The protein below binds the small molecule below.
Small molecule (SMILES): CC(=O)N[C@@H]1[C@@H](O)[C@H](O)[C@@H](CO)O[C@H]1O

Binding-site contacts:
Ligand atom C4 contacts residue ASN194 of chain 1.A at 4.2 Å.
Ligand atom C7 contacts residue ASN194 of chain 1.A at 3.1 Å.
Ligand atom C8 contacts residue ASN194 of chain 1.A at 4.2 Å.
Ligand atom C5 contacts residue ASN194 of chain 1.A at 3.6 Å.
Ligand atom C3 contacts residue ASN194 of chain 1.A at 3.7 Å.
Ligand atom N2 contacts residue ASN194 of chain 1.A at 2.8 Å (h-bond).
Ligand atom O7 contacts residue ASN194 of chain 1.A at 3.0 Å (h-bond).
Ligand atom C2 contacts residue ASN194 of chain 1.A at 2.4 Å.
Ligand atom C1 contacts residue ASN194 of chain 1.A at 1.4 Å.
Ligand atom O5 contacts residue ASN194 of chain 1.A at 2.4 Å (h-bond).

Sequence of chain 1.A:
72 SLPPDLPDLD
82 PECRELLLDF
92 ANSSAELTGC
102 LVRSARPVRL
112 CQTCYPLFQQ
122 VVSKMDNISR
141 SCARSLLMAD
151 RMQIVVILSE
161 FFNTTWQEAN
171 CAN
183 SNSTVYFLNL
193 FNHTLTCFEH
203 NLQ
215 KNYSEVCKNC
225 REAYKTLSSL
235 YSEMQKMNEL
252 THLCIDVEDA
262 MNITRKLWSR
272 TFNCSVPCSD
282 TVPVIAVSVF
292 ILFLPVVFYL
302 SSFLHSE